A protein and the small-molecule ligand that binds it are described below.
Small molecule (SMILES): O=CC=CC=O

Sequence of chain 1.H:
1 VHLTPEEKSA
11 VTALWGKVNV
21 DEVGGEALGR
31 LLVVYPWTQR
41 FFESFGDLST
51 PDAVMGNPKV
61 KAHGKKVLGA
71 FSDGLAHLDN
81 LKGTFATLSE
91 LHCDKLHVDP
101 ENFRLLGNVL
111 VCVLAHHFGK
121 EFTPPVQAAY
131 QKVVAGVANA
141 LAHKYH

Sequence of chain 1.F:
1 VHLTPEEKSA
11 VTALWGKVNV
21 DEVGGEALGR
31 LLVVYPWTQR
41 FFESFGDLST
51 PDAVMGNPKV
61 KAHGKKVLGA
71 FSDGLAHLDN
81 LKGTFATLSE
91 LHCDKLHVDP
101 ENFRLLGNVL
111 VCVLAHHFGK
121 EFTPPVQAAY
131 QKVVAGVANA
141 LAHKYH

Binding-site contacts:
Ligand atom C1 contacts residue LYS82 of chain 1.F at 3.5 Å.
Ligand atom C5 contacts residue VAL1 of chain 1.F at 4.5 Å (hydrophobic).
Ligand atom C1 contacts residue LYS82 of chain 1.H at 2.2 Å.
Ligand atom O8 contacts residue VAL1 of chain 1.F at 3.4 Å.
Ligand atom O8 contacts residue LYS82 of chain 1.F at 2.4 Å (salt-bridge).
Ligand atom O3 contacts residue LYS82 of chain 1.H at 2.4 Å (salt-bridge).
Ligand atom C1 contacts residue VAL1 of chain 1.F at 3.8 Å (hydrophobic).
Ligand atom C7 contacts residue LYS82 of chain 1.F at 1.3 Å.
Ligand atom C5 contacts residue LYS82 of chain 1.H at 3.4 Å.
Ligand atom O3 contacts residue VAL1 of chain 1.H at 4.1 Å.
Ligand atom C2 contacts residue LYS82 of chain 1.H at 1.3 Å.
Ligand atom C5 contacts residue LYS82 of chain 1.F at 2.2 Å.
Ligand atom C7 contacts residue VAL1 of chain 1.F at 4.2 Å (hydrophobic).